Binding-site contacts:
Ligand atom C11 contacts residue TRP1297 of chain 1.B at 3.8 Å (hydrophobic).
Ligand atom C29 contacts residue BJX1 of chain 1.M at 3.7 Å.
Ligand atom C81 contacts residue VAL587 of chain 1.B at 3.6 Å (hydrophobic).
Ligand atom C18 contacts residue PHE591 of chain 1.B at 3.6 Å (hydrophobic).
Ligand atom C10 contacts residue ASN547 of chain 1.B at 3.7 Å.
Ligand atom C18 contacts residue ASN547 of chain 1.B at 3.6 Å.
Ligand atom C15 contacts residue TRP1297 of chain 1.B at 3.6 Å (hydrophobic).
Ligand atom O64 contacts residue TRP430 of chain 1.B at 3.0 Å.
Ligand atom C17 contacts residue ASN547 of chain 1.B at 3.2 Å.
Ligand atom O62 contacts residue LYS602 of chain 1.B at 3.6 Å (salt-bridge).
Ligand atom C19 contacts residue TRP1297 of chain 1.B at 3.7 Å (hydrophobic).
Ligand atom O77 contacts residue BJX1 of chain 1.M at 3.9 Å.
Ligand atom O82 contacts residue ASN547 of chain 1.B at 2.6 Å (h-bond).
Ligand atom C85 contacts residue TYR1294 of chain 1.B at 3.4 Å (hydrophobic).
Ligand atom C47 contacts residue TRP430 of chain 1.B at 3.5 Å (hydrophobic).
Ligand atom C48 contacts residue TRP430 of chain 1.B at 3.8 Å (hydrophobic).
Ligand atom O25 contacts residue BJX1 of chain 1.M at 3.9 Å.
Ligand atom C16 contacts residue TRP1297 of chain 1.B at 3.8 Å (hydrophobic).
Ligand atom C24 contacts residue PHE591 of chain 1.B at 3.6 Å (hydrophobic).
Ligand atom O84 contacts residue TYR1294 of chain 1.B at 3.0 Å (h-bond).
Ligand atom C04 contacts residue VAL587 of chain 1.B at 3.8 Å (hydrophobic).
Ligand atom O51 contacts residue ASN426 of chain 1.B at 3.6 Å (h-bond).
Ligand atom C83 contacts residue HIS584 of chain 1.B at 3.8 Å.
Ligand atom C81 contacts residue THR588 of chain 1.B at 3.3 Å.
Ligand atom O51 contacts residue TRP430 of chain 1.B at 3.3 Å.
Ligand atom C85 contacts residue HIS584 of chain 1.B at 3.8 Å.
Ligand atom C41 contacts residue ASP1304 of chain 1.B at 3.8 Å.
Ligand atom C21 contacts residue TRP1297 of chain 1.B at 3.8 Å (hydrophobic).
Ligand atom O76 contacts residue BJX1 of chain 1.M at 3.2 Å.
Ligand atom C80 contacts residue PHE591 of chain 1.B at 3.6 Å (hydrophobic).
Ligand atom C83 contacts residue VAL587 of chain 1.B at 3.9 Å (hydrophobic).
Ligand atom C57 contacts residue TRP430 of chain 1.B at 3.8 Å (hydrophobic).
Ligand atom C01 contacts residue LEU1027 of chain 1.B at 3.7 Å (hydrophobic).
Ligand atom O79 contacts residue BJX1 of chain 1.M at 3.5 Å.
Ligand atom C03 contacts residue PRO551 of chain 1.B at 3.9 Å (hydrophobic).
Ligand atom O34 contacts residue BJX1 of chain 1.M at 3.7 Å.
Ligand atom O79 contacts residue ARG1300 of chain 1.B at 3.9 Å.
Ligand atom C17 contacts residue TRP1297 of chain 1.B at 3.5 Å (hydrophobic).
Ligand atom O33 contacts residue BJX1 of chain 1.M at 3.8 Å.
Ligand atom O42 contacts residue ASP1304 of chain 1.B at 3.3 Å (salt-bridge).

Sequence of chain 1.B:
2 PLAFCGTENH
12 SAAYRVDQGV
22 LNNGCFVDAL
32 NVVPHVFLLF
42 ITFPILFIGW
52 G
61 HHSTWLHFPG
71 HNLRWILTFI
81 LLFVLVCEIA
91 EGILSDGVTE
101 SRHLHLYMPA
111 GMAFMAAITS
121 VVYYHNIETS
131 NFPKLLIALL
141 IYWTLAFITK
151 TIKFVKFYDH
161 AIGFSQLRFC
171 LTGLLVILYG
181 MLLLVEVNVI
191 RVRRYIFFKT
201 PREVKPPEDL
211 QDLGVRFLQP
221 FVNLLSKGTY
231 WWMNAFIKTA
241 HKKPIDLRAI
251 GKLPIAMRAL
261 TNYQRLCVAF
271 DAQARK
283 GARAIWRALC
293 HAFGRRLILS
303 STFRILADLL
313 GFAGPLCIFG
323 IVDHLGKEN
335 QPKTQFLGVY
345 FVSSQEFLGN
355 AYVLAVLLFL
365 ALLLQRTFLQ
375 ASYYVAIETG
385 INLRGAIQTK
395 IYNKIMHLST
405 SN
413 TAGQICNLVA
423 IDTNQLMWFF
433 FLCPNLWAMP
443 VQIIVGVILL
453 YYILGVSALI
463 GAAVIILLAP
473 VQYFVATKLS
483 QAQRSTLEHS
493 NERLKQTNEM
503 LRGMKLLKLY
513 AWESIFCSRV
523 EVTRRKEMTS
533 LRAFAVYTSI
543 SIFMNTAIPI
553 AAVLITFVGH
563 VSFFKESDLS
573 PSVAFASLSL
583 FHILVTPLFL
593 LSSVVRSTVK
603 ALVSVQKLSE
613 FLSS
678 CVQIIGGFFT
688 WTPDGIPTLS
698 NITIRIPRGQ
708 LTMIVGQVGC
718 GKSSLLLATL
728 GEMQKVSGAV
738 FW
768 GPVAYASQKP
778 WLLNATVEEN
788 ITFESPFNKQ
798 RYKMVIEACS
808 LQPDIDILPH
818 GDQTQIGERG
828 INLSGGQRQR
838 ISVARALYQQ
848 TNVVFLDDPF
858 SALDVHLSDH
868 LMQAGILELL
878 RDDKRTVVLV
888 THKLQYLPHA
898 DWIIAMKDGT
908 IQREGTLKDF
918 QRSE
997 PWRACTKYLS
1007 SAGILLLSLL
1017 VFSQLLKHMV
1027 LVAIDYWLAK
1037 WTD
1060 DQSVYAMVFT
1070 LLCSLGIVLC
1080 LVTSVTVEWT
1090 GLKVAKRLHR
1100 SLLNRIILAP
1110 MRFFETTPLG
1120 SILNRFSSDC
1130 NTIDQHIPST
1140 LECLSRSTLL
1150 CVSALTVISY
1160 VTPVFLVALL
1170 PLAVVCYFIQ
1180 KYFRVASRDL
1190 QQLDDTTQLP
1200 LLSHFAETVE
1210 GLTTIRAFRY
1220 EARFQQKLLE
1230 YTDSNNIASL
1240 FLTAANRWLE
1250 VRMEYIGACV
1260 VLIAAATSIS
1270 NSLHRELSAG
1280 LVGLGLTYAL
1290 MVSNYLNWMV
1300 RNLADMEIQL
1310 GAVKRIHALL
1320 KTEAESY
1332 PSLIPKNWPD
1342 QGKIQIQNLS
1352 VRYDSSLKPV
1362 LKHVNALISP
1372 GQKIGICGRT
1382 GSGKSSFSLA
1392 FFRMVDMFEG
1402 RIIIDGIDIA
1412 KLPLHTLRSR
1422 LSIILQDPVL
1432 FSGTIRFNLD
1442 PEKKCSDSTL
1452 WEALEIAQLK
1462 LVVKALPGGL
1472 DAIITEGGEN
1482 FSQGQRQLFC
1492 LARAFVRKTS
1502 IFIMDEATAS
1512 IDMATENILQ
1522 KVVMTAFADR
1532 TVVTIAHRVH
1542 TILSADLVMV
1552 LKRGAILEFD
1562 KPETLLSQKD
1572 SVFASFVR

The small molecule below binds the protein below.
Small molecule (SMILES): C[C@@H]1CC[C@@]2(OC1)O[C@H]1[C@@H](O)[C@H]3[C@@H]4CC[C@H]5C[C@@H](O[C@@H]6O[C@H](CO)[C@H](O[C@@H]7O[C@H](CO)[C@@H](O)[C@H](O[C@@H]8OC[C@@H](O)[C@H](O)[C@H]8O)[C@H]7O[C@@H]7O[C@H](CO)[C@H](O)[C@H](O[C@@H]8O[C@H](CO)[C@@H](O)[C@H](O)[C@H]8O)[C@H]7O)[C@H](O)[C@H]6O)[C@H](O)C[C@]5(C)[C@H]4CC[C@]3(C)[C@H]1[C@@H]2C